The small molecule below binds the protein below.
Small molecule (SMILES): N=[N+]=NCCCCNC(=O)[C@@H]1[C@H]2[C@H](O)[C@@H](O)[C@H](O)[C@@H](CO)[C@@H]12

Binding-site contacts:
Ligand atom O4 contacts residue GLU427 of chain 1.B at 2.3 Å (salt-bridge).
Ligand atom C3 contacts residue GLN42 of chain 1.B at 3.8 Å.
Ligand atom C6 contacts residue GLU427 of chain 1.B at 2.9 Å.
Ligand atom C2 contacts residue GLU373 of chain 1.B at 3.7 Å.
Ligand atom C2 contacts residue TRP144 of chain 1.B at 3.7 Å (hydrophobic).
Ligand atom C4 contacts residue TRP428 of chain 1.B at 3.5 Å (hydrophobic).
Ligand atom O2 contacts residue GLU188 of chain 1.B at 3.6 Å (salt-bridge).
Ligand atom C3 contacts residue GLU373 of chain 1.B at 3.7 Å.
Ligand atom O10 contacts residue VAL191 of chain 1.B at 3.0 Å.
Ligand atom N11 contacts residue GLU188 of chain 1.B at 3.4 Å (salt-bridge).
Ligand atom O2 contacts residue ASN315 of chain 1.B at 3.9 Å.
Ligand atom O3 contacts residue TRP420 of chain 1.B at 3.7 Å.
Ligand atom O3 contacts residue GLN42 of chain 1.B at 2.6 Å (h-bond).
Ligand atom C12 contacts residue VAL191 of chain 1.B at 3.7 Å (hydrophobic).
Ligand atom C4 contacts residue GLU427 of chain 1.B at 3.6 Å.
Ligand atom C3 contacts residue TRP428 of chain 1.B at 3.7 Å (hydrophobic).
Ligand atom O4 contacts residue GLN42 of chain 1.B at 3.2 Å (h-bond).
Ligand atom O4 contacts residue TRP420 of chain 1.B at 3.6 Å.
Ligand atom C9 contacts residue GLU188 of chain 1.B at 2.8 Å.
Ligand atom O2 contacts residue GLU373 of chain 1.B at 2.9 Å (salt-bridge).
Ligand atom O2 contacts residue ASN187 of chain 1.B at 2.7 Å (h-bond).
Ligand atom O10 contacts residue TRP144 of chain 1.B at 3.7 Å.
Ligand atom C2 contacts residue GLU188 of chain 1.B at 3.6 Å.
Ligand atom C2 contacts residue HIS143 of chain 1.B at 3.8 Å.
Ligand atom O3 contacts residue TRP428 of chain 1.B at 2.9 Å (h-bond).
Ligand atom C8 contacts residue GLU188 of chain 1.B at 3.2 Å.
Ligand atom C7 contacts residue TYR317 of chain 1.B at 3.8 Å (hydrophobic).
Ligand atom C7 contacts residue GLU188 of chain 1.B at 3.8 Å.
Ligand atom O6 contacts residue GLU427 of chain 1.B at 3.1 Å (salt-bridge).
Ligand atom O6 contacts residue PHE436 of chain 1.B at 3.0 Å.
Ligand atom O4 contacts residue TRP428 of chain 1.B at 3.5 Å (h-bond).
Ligand atom C2 contacts residue ASN187 of chain 1.B at 3.7 Å.
Ligand atom N16 contacts residue ASN268 of chain 1.B at 3.5 Å (h-bond).
Ligand atom C8 contacts residue TRP144 of chain 1.B at 3.8 Å (hydrophobic).
Ligand atom O10 contacts residue GLU188 of chain 1.B at 2.9 Å (salt-bridge).
Ligand atom O3 contacts residue HIS143 of chain 1.B at 3.0 Å (h-bond).
Ligand atom N16 contacts residue TRP190 of chain 1.B at 3.5 Å.
Ligand atom O2 contacts residue HIS143 of chain 1.B at 3.2 Å (h-bond).
Ligand atom C1 contacts residue GLU188 of chain 1.B at 2.8 Å.
Ligand atom C1 contacts residue GLU373 of chain 1.B at 3.8 Å.

Sequence of chain 1.B:
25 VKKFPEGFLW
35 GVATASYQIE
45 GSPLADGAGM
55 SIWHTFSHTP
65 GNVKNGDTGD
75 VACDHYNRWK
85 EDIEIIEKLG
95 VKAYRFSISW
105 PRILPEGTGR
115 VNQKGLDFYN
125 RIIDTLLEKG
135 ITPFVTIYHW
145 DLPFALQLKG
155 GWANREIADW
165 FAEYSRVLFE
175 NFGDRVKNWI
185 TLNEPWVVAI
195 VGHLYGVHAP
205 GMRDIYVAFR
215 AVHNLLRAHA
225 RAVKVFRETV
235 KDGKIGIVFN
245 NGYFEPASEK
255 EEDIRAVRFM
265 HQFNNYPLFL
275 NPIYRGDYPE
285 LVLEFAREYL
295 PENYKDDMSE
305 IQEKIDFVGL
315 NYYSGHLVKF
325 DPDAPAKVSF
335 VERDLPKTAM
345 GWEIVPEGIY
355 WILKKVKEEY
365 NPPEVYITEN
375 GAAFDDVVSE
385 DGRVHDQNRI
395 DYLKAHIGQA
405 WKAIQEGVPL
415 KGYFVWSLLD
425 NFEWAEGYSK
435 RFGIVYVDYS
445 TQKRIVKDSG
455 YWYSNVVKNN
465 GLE